Binding-site contacts:
Ligand atom C20 contacts residue PHE18 of chain 1.G at 3.9 Å (hydrophobic).
Ligand atom C9 contacts residue PEK1 of chain 1.FB at 4.5 Å.
Ligand atom C11 contacts residue PEK1 of chain 1.FB at 3.6 Å.
Ligand atom C18 contacts residue PHE21 of chain 1.G at 4.2 Å (hydrophobic).
Ligand atom C1 contacts residue PEK1 of chain 1.FB at 4.0 Å.
Ligand atom C19 contacts residue PHE21 of chain 1.G at 3.8 Å (hydrophobic).
Ligand atom C23 contacts residue ARG17 of chain 1.G at 3.8 Å.
Ligand atom C22 contacts residue PHE18 of chain 1.G at 4.1 Å (hydrophobic).
Ligand atom C21 contacts residue ARG17 of chain 1.G at 4.3 Å.
Ligand atom C21 contacts residue PHE18 of chain 1.G at 4.1 Å (hydrophobic).
Ligand atom C18 contacts residue GLY22 of chain 1.G at 3.6 Å.
Ligand atom C21 contacts residue PHE21 of chain 1.G at 4.1 Å (hydrophobic).
Ligand atom C16 contacts residue PHE18 of chain 1.G at 4.1 Å (hydrophobic).
Ligand atom C11 contacts residue PHE21 of chain 1.G at 3.7 Å (hydrophobic).
Ligand atom C12 contacts residue PEK1 of chain 1.FB at 3.7 Å.
Ligand atom C19 contacts residue PRO26 of chain 1.G at 4.3 Å (hydrophobic).
Ligand atom O25 contacts residue ARG14 of chain 1.G at 3.0 Å (salt-bridge).
Ligand atom O26 contacts residue ARG17 of chain 1.G at 3.0 Å (salt-bridge).
Ligand atom C18 contacts residue PHE18 of chain 1.G at 3.8 Å (hydrophobic).
Ligand atom O25 contacts residue ARG17 of chain 1.G at 4.2 Å.
Ligand atom O12 contacts residue PEK1 of chain 1.FB at 3.0 Å (h-bond).
Ligand atom C24 contacts residue ARG17 of chain 1.G at 3.4 Å.
Ligand atom C24 contacts residue ARG14 of chain 1.G at 3.7 Å.
Ligand atom C2 contacts residue PEK1 of chain 1.FB at 4.0 Å.
Ligand atom O26 contacts residue ARG14 of chain 1.G at 2.9 Å (salt-bridge).
Ligand atom C12 contacts residue PHE21 of chain 1.G at 3.8 Å (hydrophobic).

Sequence of chain 1.G:
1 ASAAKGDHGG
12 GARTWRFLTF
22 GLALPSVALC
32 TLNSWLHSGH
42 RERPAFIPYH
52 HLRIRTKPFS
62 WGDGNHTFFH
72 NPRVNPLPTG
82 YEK

The small molecule below binds the protein below.
Small molecule (SMILES): C[C@H](CCC(=O)O)[C@H]1CC[C@H]2[C@@H]3[C@H](O)C[C@@H]4C[C@H](O)CC[C@]4(C)[C@H]3C[C@H](O)[C@]12C